Binding-site contacts:
Ligand atom O51 contacts residue LYS507 of chain 1.A at 3.0 Å (salt-bridge).
Ligand atom P5 contacts residue TYR567 of chain 1.A at 3.5 Å.
Ligand atom O43 contacts residue ALA276 of chain 1.A at 4.1 Å.
Ligand atom P4 contacts residue THR268 of chain 1.A at 3.5 Å.
Ligand atom O11 contacts residue ARG568 of chain 1.A at 2.5 Å (salt-bridge).
Ligand atom O51 contacts residue ARG510 of chain 1.A at 2.7 Å (salt-bridge).
Ligand atom O52 contacts residue LYS507 of chain 1.A at 3.8 Å.
Ligand atom O43 contacts residue ARG266 of chain 1.A at 2.3 Å (salt-bridge).
Ligand atom O6 contacts residue LYS569 of chain 1.A at 4.1 Å.
Ligand atom O42 contacts residue LEU269 of chain 1.A at 2.6 Å (h-bond).
Ligand atom O42 contacts residue ARG266 of chain 1.A at 3.8 Å.
Ligand atom O42 contacts residue ARG270 of chain 1.A at 3.3 Å (salt-bridge).
Ligand atom O41 contacts residue ARG411 of chain 1.A at 4.2 Å.
Ligand atom P5 contacts residue ARG270 of chain 1.A at 3.5 Å.
Ligand atom O42 contacts residue THR268 of chain 1.A at 2.6 Å (h-bond).
Ligand atom O3 contacts residue ARG568 of chain 1.A at 4.1 Å.
Ligand atom C1 contacts residue ARG568 of chain 1.A at 4.2 Å.
Ligand atom O53 contacts residue ARG270 of chain 1.A at 3.5 Å (salt-bridge).
Ligand atom O4 contacts residue ARG270 of chain 1.A at 3.5 Å (salt-bridge).
Ligand atom O51 contacts residue LYS569 of chain 1.A at 3.4 Å (salt-bridge).
Ligand atom C6 contacts residue ARG568 of chain 1.A at 4.0 Å.
Ligand atom O52 contacts residue ARG270 of chain 1.A at 2.4 Å (salt-bridge).
Ligand atom P5 contacts residue ARG510 of chain 1.A at 4.1 Å.
Ligand atom P4 contacts residue ARG266 of chain 1.A at 3.1 Å.
Ligand atom O53 contacts residue LYS507 of chain 1.A at 3.7 Å.
Ligand atom O6 contacts residue TYR567 of chain 1.A at 4.0 Å.
Ligand atom C2 contacts residue ARG270 of chain 1.A at 4.2 Å.
Ligand atom P4 contacts residue LEU269 of chain 1.A at 4.0 Å.
Ligand atom O53 contacts residue TYR567 of chain 1.A at 2.5 Å (h-bond).
Ligand atom P5 contacts residue LYS507 of chain 1.A at 3.9 Å.
Ligand atom O12 contacts residue ARG568 of chain 1.A at 4.2 Å.
Ligand atom O51 contacts residue TYR567 of chain 1.A at 3.4 Å (h-bond).
Ligand atom C5 contacts residue ARG270 of chain 1.A at 4.0 Å.
Ligand atom O1 contacts residue ARG568 of chain 1.A at 3.2 Å (salt-bridge).
Ligand atom P5 contacts residue LYS569 of chain 1.A at 4.2 Å.
Ligand atom O41 contacts residue ARG266 of chain 1.A at 2.9 Å (salt-bridge).
Ligand atom O5 contacts residue LYS569 of chain 1.A at 3.6 Å.
Ligand atom O5 contacts residue ARG270 of chain 1.A at 4.2 Å.
Ligand atom P1 contacts residue ARG568 of chain 1.A at 3.4 Å.
Ligand atom O43 contacts residue THR268 of chain 1.A at 3.2 Å (h-bond).

This protein binds this small molecule.
Small molecule (SMILES): O=P(O)(O)O[C@@H]1[C@H](O)[C@H](O)[C@@H](OP(=O)(O)O)[C@H](OP(=O)(O)O)[C@H]1O

Sequence of chain 1.A:
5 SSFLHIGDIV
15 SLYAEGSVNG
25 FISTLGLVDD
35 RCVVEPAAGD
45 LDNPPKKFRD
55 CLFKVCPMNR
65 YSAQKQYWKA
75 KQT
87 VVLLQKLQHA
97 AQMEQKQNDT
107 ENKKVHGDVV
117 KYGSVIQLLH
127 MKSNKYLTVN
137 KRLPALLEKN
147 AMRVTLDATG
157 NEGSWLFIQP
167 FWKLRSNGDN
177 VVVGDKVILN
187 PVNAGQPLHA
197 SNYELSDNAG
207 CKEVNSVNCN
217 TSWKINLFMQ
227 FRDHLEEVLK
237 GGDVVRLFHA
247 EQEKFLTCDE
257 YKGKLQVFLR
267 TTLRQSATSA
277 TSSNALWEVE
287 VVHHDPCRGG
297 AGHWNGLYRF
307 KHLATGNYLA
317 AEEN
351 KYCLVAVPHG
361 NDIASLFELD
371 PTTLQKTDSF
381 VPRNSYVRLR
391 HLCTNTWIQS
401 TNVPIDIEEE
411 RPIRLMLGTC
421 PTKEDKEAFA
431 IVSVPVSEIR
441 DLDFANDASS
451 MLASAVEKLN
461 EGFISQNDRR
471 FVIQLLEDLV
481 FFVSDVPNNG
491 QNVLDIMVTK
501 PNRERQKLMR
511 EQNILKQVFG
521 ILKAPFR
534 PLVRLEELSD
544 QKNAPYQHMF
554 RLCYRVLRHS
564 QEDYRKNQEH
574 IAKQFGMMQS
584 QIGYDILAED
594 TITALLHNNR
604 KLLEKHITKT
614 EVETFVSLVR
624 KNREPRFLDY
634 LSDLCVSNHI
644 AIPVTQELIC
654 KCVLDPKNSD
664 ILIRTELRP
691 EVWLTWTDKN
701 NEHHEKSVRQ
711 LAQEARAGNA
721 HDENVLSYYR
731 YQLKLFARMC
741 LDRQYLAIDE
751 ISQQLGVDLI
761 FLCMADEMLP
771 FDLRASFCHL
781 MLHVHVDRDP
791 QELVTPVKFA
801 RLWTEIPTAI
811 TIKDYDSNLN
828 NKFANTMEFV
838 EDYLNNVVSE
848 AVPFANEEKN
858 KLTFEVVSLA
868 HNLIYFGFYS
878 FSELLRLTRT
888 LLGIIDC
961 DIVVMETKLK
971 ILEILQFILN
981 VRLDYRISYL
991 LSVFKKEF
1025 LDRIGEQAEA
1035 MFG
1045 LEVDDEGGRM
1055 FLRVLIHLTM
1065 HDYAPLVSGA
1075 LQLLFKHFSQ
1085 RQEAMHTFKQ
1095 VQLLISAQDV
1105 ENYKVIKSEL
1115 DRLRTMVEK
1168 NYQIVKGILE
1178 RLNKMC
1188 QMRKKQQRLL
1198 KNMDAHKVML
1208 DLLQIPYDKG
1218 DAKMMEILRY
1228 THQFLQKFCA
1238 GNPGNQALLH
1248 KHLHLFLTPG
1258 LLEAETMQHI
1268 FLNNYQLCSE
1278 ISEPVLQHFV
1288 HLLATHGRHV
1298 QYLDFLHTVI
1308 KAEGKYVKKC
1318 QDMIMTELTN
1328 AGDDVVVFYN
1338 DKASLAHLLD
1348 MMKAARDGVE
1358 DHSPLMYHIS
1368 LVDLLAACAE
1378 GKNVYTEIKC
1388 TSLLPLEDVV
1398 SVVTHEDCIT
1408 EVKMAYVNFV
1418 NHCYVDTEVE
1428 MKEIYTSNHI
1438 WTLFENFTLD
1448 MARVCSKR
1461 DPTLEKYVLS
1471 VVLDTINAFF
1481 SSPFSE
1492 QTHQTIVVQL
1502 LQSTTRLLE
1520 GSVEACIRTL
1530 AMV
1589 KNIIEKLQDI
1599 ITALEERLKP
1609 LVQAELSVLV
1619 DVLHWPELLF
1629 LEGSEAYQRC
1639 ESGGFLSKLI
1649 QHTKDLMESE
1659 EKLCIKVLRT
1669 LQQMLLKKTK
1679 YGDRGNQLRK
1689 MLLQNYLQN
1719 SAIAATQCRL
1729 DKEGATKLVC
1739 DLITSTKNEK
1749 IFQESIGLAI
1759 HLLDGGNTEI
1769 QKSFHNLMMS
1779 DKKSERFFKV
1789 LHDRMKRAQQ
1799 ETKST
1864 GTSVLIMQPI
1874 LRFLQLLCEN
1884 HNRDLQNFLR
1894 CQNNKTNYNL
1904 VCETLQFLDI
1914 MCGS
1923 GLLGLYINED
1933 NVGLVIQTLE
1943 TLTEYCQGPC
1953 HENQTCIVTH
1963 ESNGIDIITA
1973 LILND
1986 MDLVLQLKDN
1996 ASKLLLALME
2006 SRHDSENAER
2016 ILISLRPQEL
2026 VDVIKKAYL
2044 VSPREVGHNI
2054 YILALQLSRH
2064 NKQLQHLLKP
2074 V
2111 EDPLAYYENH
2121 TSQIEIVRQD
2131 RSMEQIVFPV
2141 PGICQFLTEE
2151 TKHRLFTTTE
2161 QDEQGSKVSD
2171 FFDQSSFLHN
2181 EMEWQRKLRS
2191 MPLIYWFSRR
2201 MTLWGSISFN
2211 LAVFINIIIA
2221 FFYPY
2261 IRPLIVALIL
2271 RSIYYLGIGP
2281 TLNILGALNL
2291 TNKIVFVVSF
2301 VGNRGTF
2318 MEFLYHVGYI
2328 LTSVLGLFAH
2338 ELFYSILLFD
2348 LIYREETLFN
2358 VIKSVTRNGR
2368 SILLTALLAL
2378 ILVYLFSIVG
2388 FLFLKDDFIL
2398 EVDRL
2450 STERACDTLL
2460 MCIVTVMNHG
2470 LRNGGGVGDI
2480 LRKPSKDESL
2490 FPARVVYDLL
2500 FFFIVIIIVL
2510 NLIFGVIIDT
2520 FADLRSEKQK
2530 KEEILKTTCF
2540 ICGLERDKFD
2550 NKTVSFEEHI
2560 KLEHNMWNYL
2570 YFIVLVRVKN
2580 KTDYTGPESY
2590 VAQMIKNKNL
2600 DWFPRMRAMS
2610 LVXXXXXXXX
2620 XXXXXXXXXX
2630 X